The protein below binds the small molecule below.
Small molecule (SMILES): O=C(O)c1cc(-c2ccc(CNC(=O)c3ccc(-c4ccc(C(=O)O)o4)cc3Cl)cc2)n(-c2ccc(Cl)c(Cl)c2)n1

Binding-site contacts:
Ligand atom C21 contacts residue ASN88 of chain 1.A at 3.5 Å.
Ligand atom O31 contacts residue MET100 of chain 1.A at 3.7 Å.
Ligand atom C10 contacts residue ARG46 of chain 1.A at 3.6 Å.
Ligand atom C35 contacts residue ILE98 of chain 1.A at 3.9 Å (hydrophobic).
Ligand atom O32 contacts residue THR63 of chain 1.A at 2.9 Å (h-bond).
Ligand atom O01 contacts residue THR37 of chain 1.A at 3.0 Å (h-bond).
Ligand atom C07 contacts residue ARG46 of chain 1.A at 3.8 Å.
Ligand atom CL1 contacts residue ARG46 of chain 1.A at 3.9 Å.
Ligand atom C30 contacts residue THR63 of chain 1.A at 3.8 Å.
Ligand atom CL3 contacts residue MET60 of chain 1.A at 3.5 Å.
Ligand atom C02 contacts residue THR37 of chain 1.A at 3.8 Å.
Ligand atom C12 contacts residue ARG94 of chain 1.A at 3.6 Å.
Ligand atom C06 contacts residue ARG46 of chain 1.A at 3.6 Å.
Ligand atom C02 contacts residue ILE36 of chain 1.A at 3.7 Å (hydrophobic).
Ligand atom C03 contacts residue ILE36 of chain 1.A at 3.8 Å (hydrophobic).
Ligand atom C23 contacts residue ASN88 of chain 1.A at 3.6 Å.
Ligand atom O33 contacts residue ARG44 of chain 1.A at 3.4 Å (salt-bridge).
Ligand atom CL1 contacts residue SER58 of chain 1.A at 3.5 Å.
Ligand atom CL3 contacts residue ARG44 of chain 1.A at 3.7 Å.
Ligand atom CL1 contacts residue VAL96 of chain 1.A at 3.5 Å.
Ligand atom O32 contacts residue ARG44 of chain 1.A at 3.0 Å (salt-bridge).
Ligand atom CL2 contacts residue SER58 of chain 1.A at 3.5 Å.
Ligand atom C12 contacts residue ARG46 of chain 1.A at 3.8 Å.
Ligand atom C34 contacts residue ARG44 of chain 1.A at 3.6 Å.
Ligand atom O01 contacts residue ILE36 of chain 1.A at 3.7 Å.
Ligand atom O32 contacts residue ALA62 of chain 1.A at 3.4 Å.
Ligand atom CL1 contacts residue MET60 of chain 1.A at 3.8 Å.
Ligand atom C13 contacts residue ARG46 of chain 1.A at 3.6 Å.
Ligand atom C08 contacts residue VAL96 of chain 1.A at 3.8 Å (hydrophobic).
Ligand atom O37 contacts residue VAL96 of chain 1.A at 3.2 Å.
Ligand atom C40 contacts residue ILE36 of chain 1.A at 3.8 Å (hydrophobic).
Ligand atom C30 contacts residue ALA62 of chain 1.A at 3.8 Å (hydrophobic).
Ligand atom CL2 contacts residue VAL96 of chain 1.A at 3.6 Å.
Ligand atom O37 contacts residue ASN88 of chain 1.A at 2.9 Å (h-bond).
Ligand atom C08 contacts residue ARG46 of chain 1.A at 3.7 Å.
Ligand atom CL2 contacts residue ARG46 of chain 1.A at 3.9 Å.
Ligand atom O31 contacts residue ALA62 of chain 1.A at 3.6 Å.
Ligand atom C34 contacts residue ILE98 of chain 1.A at 3.9 Å (hydrophobic).
Ligand atom N04 contacts residue ARG46 of chain 1.A at 3.8 Å.
Ligand atom O41 contacts residue ARG34 of chain 1.A at 2.9 Å (salt-bridge).

Sequence of chain 1.A:
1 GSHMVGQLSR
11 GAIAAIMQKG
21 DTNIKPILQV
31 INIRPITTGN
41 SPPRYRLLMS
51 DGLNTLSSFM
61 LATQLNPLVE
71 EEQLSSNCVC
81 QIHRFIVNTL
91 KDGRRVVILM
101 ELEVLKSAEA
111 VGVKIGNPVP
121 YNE